Sequence of chain 1.C:
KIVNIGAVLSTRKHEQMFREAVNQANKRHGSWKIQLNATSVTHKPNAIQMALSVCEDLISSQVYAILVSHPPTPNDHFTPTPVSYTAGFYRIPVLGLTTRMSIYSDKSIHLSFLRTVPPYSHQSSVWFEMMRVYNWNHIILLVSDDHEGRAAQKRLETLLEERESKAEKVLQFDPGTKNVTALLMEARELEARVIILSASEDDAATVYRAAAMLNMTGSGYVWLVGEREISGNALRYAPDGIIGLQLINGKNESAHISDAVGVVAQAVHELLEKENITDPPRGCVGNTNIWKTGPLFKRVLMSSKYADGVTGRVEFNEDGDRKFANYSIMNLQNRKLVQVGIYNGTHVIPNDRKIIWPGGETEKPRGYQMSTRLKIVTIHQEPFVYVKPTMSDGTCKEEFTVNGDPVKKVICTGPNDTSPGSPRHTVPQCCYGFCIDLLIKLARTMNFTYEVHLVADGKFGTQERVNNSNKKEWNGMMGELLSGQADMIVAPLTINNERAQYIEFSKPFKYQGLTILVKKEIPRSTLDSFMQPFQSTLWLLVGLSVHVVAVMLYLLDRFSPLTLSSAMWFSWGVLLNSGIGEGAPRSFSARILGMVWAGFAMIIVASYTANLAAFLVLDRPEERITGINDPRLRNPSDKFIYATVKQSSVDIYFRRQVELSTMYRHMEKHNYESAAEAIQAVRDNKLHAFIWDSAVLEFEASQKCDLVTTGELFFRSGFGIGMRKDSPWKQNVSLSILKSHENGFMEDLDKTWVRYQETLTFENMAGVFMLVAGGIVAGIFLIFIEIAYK

Binding-site contacts:
Ligand atom O7 contacts residue ASP441 of chain 1.C at 4.3 Å.
Ligand atom C4 contacts residue ASN440 of chain 1.C at 3.9 Å.
Ligand atom O5 contacts residue SER446 of chain 1.C at 3.9 Å.
Ligand atom N2 contacts residue ASN440 of chain 1.C at 3.4 Å (h-bond).
Ligand atom O5 contacts residue ASN440 of chain 1.C at 2.3 Å (h-bond).
Ligand atom C5 contacts residue SER446 of chain 1.C at 4.3 Å.
Ligand atom C1 contacts residue ASP441 of chain 1.C at 3.8 Å.
Ligand atom C6 contacts residue SER446 of chain 1.C at 3.3 Å.
Ligand atom C6 contacts residue ASN440 of chain 1.C at 3.3 Å.
Ligand atom O6 contacts residue ASN440 of chain 1.C at 4.2 Å.
Ligand atom O5 contacts residue ASP441 of chain 1.C at 4.0 Å.
Ligand atom C6 contacts residue HIS449 of chain 1.C at 4.2 Å.
Ligand atom C3 contacts residue ASN440 of chain 1.C at 3.7 Å.
Ligand atom C7 contacts residue ASN440 of chain 1.C at 3.5 Å.
Ligand atom O7 contacts residue ASN440 of chain 1.C at 2.8 Å (h-bond).
Ligand atom C2 contacts residue ASN440 of chain 1.C at 2.5 Å.
Ligand atom C5 contacts residue ASN440 of chain 1.C at 3.2 Å.
Ligand atom C1 contacts residue ASN440 of chain 1.C at 1.4 Å.
Ligand atom C1 contacts residue SER446 of chain 1.C at 4.3 Å.
Ligand atom O6 contacts residue SER446 of chain 1.C at 3.2 Å (h-bond).
Ligand atom O7 contacts residue HIS449 of chain 1.C at 4.3 Å.
Ligand atom O6 contacts residue GLY445 of chain 1.C at 3.7 Å.
Ligand atom C2 contacts residue HIS449 of chain 1.C at 4.3 Å.

The small molecule below binds the protein below.
Small molecule (SMILES): CC(=O)N[C@H]1[C@H](O[C@H]2[C@H](O)[C@@H](NC(C)=O)CO[C@@H]2CO)O[C@H](CO)[C@@H](O)[C@@H]1O